Sequence of chain 1.T:
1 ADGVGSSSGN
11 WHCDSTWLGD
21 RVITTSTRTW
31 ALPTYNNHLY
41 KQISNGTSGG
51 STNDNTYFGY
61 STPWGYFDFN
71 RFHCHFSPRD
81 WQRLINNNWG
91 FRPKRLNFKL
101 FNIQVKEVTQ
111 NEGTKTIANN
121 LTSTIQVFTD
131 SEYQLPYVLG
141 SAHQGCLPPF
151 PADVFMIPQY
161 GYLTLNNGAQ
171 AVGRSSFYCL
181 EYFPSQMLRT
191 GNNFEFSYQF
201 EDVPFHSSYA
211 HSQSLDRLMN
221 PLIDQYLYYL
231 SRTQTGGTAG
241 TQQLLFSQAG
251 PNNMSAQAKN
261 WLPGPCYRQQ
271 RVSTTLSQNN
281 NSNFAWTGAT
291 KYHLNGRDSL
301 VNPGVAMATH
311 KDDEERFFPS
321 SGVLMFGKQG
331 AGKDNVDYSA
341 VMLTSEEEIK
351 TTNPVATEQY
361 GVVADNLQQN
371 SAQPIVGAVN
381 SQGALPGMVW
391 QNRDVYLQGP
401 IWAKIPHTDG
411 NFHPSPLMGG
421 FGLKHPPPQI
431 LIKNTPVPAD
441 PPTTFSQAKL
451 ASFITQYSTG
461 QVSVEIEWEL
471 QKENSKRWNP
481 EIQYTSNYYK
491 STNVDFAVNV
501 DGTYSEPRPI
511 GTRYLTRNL

Binding-site contacts:
Ligand atom C4 contacts residue ASP202 of chain 1.T at 3.0 Å.
Ligand atom O3' contacts residue DA1 of chain 1.VC at 1.6 Å.
Ligand atom C6 contacts residue PRO204 of chain 1.T at 3.9 Å (hydrophobic).
Ligand atom C4 contacts residue VAL203 of chain 1.T at 4.1 Å (hydrophobic).
Ligand atom C6 contacts residue ASP202 of chain 1.T at 4.3 Å.
Ligand atom C5 contacts residue PRO204 of chain 1.T at 3.6 Å (hydrophobic).
Ligand atom C2 contacts residue PRO204 of chain 1.T at 4.3 Å (hydrophobic).
Ligand atom C5' contacts residue PRO204 of chain 1.T at 4.5 Å (hydrophobic).
Ligand atom N3 contacts residue PRO204 of chain 1.T at 4.0 Å.
Ligand atom N1 contacts residue PRO204 of chain 1.T at 4.2 Å.
Ligand atom C5 contacts residue ASP202 of chain 1.T at 3.1 Å.
Ligand atom N3 contacts residue ASP202 of chain 1.T at 4.2 Å.
Ligand atom N4 contacts residue VAL203 of chain 1.T at 3.4 Å (h-bond).
Ligand atom C4' contacts residue DA1 of chain 1.VC at 4.0 Å.
Ligand atom N4 contacts residue PRO204 of chain 1.T at 4.2 Å.
Ligand atom C4 contacts residue PRO204 of chain 1.T at 3.8 Å (hydrophobic).
Ligand atom O2 contacts residue DA1 of chain 1.VC at 3.4 Å (h-bond).
Ligand atom C1' contacts residue DA1 of chain 1.VC at 3.9 Å.
Ligand atom C2' contacts residue DA1 of chain 1.VC at 2.9 Å.
Ligand atom N4 contacts residue ASP202 of chain 1.T at 2.4 Å (salt-bridge).
Ligand atom C2' contacts residue PRO204 of chain 1.T at 4.0 Å (hydrophobic).
Ligand atom C5 contacts residue VAL203 of chain 1.T at 3.8 Å (hydrophobic).
Ligand atom C2 contacts residue DA1 of chain 1.VC at 4.2 Å.
Ligand atom C3' contacts residue DA1 of chain 1.VC at 2.6 Å.

This protein binds this small molecule.
Small molecule (SMILES): Nc1ccn([C@H]2C[C@H](O)[C@@H](COP(=O)(O)O)O2)c(=O)n1